Sequence of chain 2.A:
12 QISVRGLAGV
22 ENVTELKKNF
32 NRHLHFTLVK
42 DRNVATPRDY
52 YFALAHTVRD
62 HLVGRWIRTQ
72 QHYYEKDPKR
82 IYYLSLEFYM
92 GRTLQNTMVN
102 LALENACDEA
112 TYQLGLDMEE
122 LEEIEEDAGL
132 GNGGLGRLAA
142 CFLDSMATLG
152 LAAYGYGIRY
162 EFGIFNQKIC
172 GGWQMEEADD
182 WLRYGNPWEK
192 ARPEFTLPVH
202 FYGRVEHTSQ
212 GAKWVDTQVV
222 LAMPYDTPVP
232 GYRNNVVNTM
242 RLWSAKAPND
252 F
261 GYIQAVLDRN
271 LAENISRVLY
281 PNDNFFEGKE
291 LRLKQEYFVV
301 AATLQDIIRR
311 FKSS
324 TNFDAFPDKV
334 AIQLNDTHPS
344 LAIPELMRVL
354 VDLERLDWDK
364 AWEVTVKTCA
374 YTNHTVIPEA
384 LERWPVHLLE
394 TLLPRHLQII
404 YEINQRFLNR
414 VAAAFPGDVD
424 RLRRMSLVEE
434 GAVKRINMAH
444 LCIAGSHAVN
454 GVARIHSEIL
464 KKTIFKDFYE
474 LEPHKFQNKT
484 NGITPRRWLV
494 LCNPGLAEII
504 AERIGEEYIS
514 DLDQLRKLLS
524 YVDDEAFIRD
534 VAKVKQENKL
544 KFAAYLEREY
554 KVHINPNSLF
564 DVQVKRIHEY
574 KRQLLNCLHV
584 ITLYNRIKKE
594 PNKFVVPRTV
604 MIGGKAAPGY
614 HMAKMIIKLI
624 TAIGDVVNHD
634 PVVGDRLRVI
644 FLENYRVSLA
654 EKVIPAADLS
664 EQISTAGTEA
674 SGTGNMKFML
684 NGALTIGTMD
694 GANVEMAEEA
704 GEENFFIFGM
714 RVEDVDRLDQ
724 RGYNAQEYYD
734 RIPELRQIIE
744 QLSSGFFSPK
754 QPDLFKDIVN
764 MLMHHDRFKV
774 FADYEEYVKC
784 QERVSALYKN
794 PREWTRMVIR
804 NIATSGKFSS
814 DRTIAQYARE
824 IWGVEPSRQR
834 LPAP

This protein binds this small molecule.
Small molecule (SMILES): O=C(N[C@@H]1O[C@H](CO)[C@@H](O)[C@H](O)[C@H]1O)C(F)(F)F

Binding-site contacts:
Ligand atom O5 contacts residue HIS377 of chain 2.A at 3.5 Å.
Ligand atom O6 contacts residue ASN484 of chain 2.A at 2.8 Å (h-bond).
Ligand atom C2 contacts residue HIS377 of chain 2.A at 3.3 Å.
Ligand atom C6 contacts residue ASN484 of chain 2.A at 3.4 Å.
Ligand atom C6 contacts residue GLY135 of chain 2.A at 3.9 Å.
Ligand atom F2 contacts residue THR378 of chain 2.A at 3.9 Å.
Ligand atom O4 contacts residue ASN484 of chain 2.A at 3.6 Å (h-bond).
Ligand atom O3 contacts residue ALA673 of chain 2.A at 3.4 Å (h-bond).
Ligand atom C7 contacts residue ASN284 of chain 2.A at 3.6 Å.
Ligand atom O6 contacts residue HIS377 of chain 2.A at 2.7 Å (h-bond).
Ligand atom O4 contacts residue SER674 of chain 2.A at 3.7 Å.
Ligand atom C2 contacts residue GLU672 of chain 2.A at 3.9 Å.
Ligand atom F1 contacts residue THR378 of chain 2.A at 3.2 Å.
Ligand atom O7 contacts residue ASN284 of chain 2.A at 3.6 Å.
Ligand atom C6 contacts residue LEU136 of chain 2.A at 4.0 Å (hydrophobic).
Ligand atom F1 contacts residue HIS377 of chain 2.A at 3.1 Å.
Ligand atom O6 contacts residue VAL455 of chain 2.A at 3.9 Å.
Ligand atom O3 contacts residue GLU672 of chain 2.A at 2.7 Å (salt-bridge).
Ligand atom F1 contacts residue ASP339 of chain 2.A at 3.7 Å.
Ligand atom O6 contacts residue LEU139 of chain 2.A at 3.8 Å.
Ligand atom C3 contacts residue GLU672 of chain 2.A at 3.4 Å.
Ligand atom C4 contacts residue GLY675 of chain 2.A at 3.8 Å.
Ligand atom O2 contacts residue HIS377 of chain 2.A at 4.0 Å.
Ligand atom O2 contacts residue GLU672 of chain 2.A at 3.2 Å (salt-bridge).
Ligand atom O4 contacts residue GLY675 of chain 2.A at 2.9 Å (h-bond).
Ligand atom N1 contacts residue HIS377 of chain 2.A at 2.8 Å (h-bond).
Ligand atom O3 contacts residue SER674 of chain 2.A at 3.1 Å (h-bond).
Ligand atom C1 contacts residue HIS377 of chain 2.A at 3.5 Å.
Ligand atom F3 contacts residue LEU136 of chain 2.A at 3.4 Å.
Ligand atom N1 contacts residue ASN284 of chain 2.A at 3.8 Å.
Ligand atom C5 contacts residue LEU136 of chain 2.A at 3.9 Å (hydrophobic).
Ligand atom F2 contacts residue ASN284 of chain 2.A at 3.2 Å.
Ligand atom C5 contacts residue GLY135 of chain 2.A at 4.0 Å.
Ligand atom O2 contacts residue ASN284 of chain 2.A at 3.0 Å (h-bond).
Ligand atom O3 contacts residue GLY675 of chain 2.A at 3.2 Å (h-bond).
Ligand atom C6 contacts residue HIS377 of chain 2.A at 3.5 Å.
Ligand atom O7 contacts residue LEU136 of chain 2.A at 3.5 Å.
Ligand atom O2 contacts residue TYR573 of chain 2.A at 3.1 Å (h-bond).
Ligand atom C3 contacts residue GLY675 of chain 2.A at 3.9 Å.
Ligand atom C7 contacts residue HIS377 of chain 2.A at 3.9 Å.